Binding-site contacts:
Ligand atom O1P contacts residue LYS331 of chain 1.I at 2.9 Å (salt-bridge).
Ligand atom O1P contacts residue THR62 of chain 1.K at 3.4 Å (h-bond).
Ligand atom O1 contacts residue LYS172 of chain 1.I at 3.1 Å (salt-bridge).
Ligand atom P1 contacts residue THR62 of chain 1.K at 3.2 Å.
Ligand atom C2 contacts residue LYS172 of chain 1.I at 3.8 Å.
Ligand atom O2P contacts residue GLY401 of chain 1.I at 2.9 Å (h-bond).
Ligand atom O1P contacts residue GLY378 of chain 1.I at 2.8 Å (h-bond).
Ligand atom O4 contacts residue SER376 of chain 1.I at 2.7 Å (h-bond).
Ligand atom O1P contacts residue GLY377 of chain 1.I at 3.3 Å.
Ligand atom O6P contacts residue SER376 of chain 1.I at 3.2 Å (h-bond).
Ligand atom O5P contacts residue ARG292 of chain 1.I at 2.7 Å (salt-bridge).
Ligand atom O3P contacts residue GLY400 of chain 1.I at 2.8 Å (h-bond).
Ligand atom P2 contacts residue ARG292 of chain 1.I at 3.3 Å.
Ligand atom O3 contacts residue GLU201 of chain 1.I at 3.1 Å (salt-bridge).
Ligand atom O3 contacts residue ASP200 of chain 1.I at 3.5 Å (salt-bridge).
Ligand atom O2P contacts residue THR62 of chain 1.K at 2.1 Å (h-bond).
Ligand atom O6P contacts residue HIS324 of chain 1.I at 2.7 Å (h-bond).
Ligand atom O2P contacts residue GLY400 of chain 1.I at 3.5 Å.
Ligand atom O2P contacts residue TRP63 of chain 1.K at 3.8 Å.
Ligand atom O4P contacts residue ARG292 of chain 1.I at 2.5 Å.
Ligand atom O1P contacts residue TRP63 of chain 1.K at 3.3 Å.
Ligand atom O5P contacts residue LEU332 of chain 1.I at 3.4 Å.
Ligand atom O5 contacts residue LEU332 of chain 1.I at 3.1 Å.
Ligand atom O5 contacts residue ASN120 of chain 1.K at 3.6 Å.
Ligand atom O2 contacts residue ASP200 of chain 1.I at 3.7 Å.
Ligand atom O2 contacts residue GLU57 of chain 1.K at 2.8 Å (salt-bridge).
Ligand atom O4P contacts residue HIS324 of chain 1.I at 3.7 Å.
Ligand atom O3 contacts residue HIS291 of chain 1.I at 3.0 Å (h-bond).
Ligand atom C3 contacts residue GLU201 of chain 1.I at 3.6 Å.
Ligand atom O1 contacts residue THR62 of chain 1.K at 3.7 Å.
Ligand atom O2 contacts residue LYS172 of chain 1.I at 3.0 Å (salt-bridge).
Ligand atom C5 contacts residue LEU332 of chain 1.I at 3.8 Å (hydrophobic).
Ligand atom C2 contacts residue GLU57 of chain 1.K at 3.6 Å.
Ligand atom O2P contacts residue LYS172 of chain 1.I at 3.3 Å.
Ligand atom O4 contacts residue GLY377 of chain 1.I at 3.7 Å.
Ligand atom O2 contacts residue LYS174 of chain 1.I at 3.7 Å.
Ligand atom C5 contacts residue ASN120 of chain 1.K at 3.3 Å.
Ligand atom C1 contacts residue SER376 of chain 1.I at 3.7 Å.
Ligand atom O1 contacts residue LYS331 of chain 1.I at 3.8 Å.
Ligand atom C3 contacts residue ASN120 of chain 1.K at 3.5 Å.

A protein and the small-molecule ligand that binds it are described below.
Small molecule (SMILES): O=C(COP(=O)(O)O)[C@@H](O)[C@H](O)COP(=O)(O)O

Sequence of chain 1.I:
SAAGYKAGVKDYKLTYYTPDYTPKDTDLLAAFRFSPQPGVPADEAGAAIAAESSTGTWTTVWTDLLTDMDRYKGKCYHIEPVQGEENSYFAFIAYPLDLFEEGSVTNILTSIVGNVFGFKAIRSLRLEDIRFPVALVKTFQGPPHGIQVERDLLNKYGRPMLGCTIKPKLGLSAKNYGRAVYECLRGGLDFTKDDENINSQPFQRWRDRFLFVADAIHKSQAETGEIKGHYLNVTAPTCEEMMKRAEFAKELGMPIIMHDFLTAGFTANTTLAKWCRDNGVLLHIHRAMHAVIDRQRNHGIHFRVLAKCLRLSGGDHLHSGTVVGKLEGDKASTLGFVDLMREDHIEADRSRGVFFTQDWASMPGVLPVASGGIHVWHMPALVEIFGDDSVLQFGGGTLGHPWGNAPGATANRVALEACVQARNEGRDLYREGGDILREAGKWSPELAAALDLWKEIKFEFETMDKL

Sequence of chain 1.K:
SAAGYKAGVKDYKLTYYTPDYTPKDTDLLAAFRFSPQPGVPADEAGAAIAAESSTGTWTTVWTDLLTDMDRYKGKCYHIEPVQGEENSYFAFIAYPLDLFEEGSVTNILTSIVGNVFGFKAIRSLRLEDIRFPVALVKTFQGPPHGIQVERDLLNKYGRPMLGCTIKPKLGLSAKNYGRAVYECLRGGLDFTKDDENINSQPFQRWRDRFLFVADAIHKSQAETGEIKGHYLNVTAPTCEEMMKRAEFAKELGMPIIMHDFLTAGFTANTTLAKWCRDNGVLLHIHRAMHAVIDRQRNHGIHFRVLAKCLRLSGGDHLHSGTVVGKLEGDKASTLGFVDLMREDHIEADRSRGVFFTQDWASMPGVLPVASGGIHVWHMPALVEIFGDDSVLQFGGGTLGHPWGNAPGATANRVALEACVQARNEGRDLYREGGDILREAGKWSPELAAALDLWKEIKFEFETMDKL